Binding-site contacts:
Ligand atom C18 contacts residue YMM1 of chain 2.C at 0.1 Å.
Ligand atom O4 contacts residue YMM1 of chain 2.C at 0.1 Å (h-bond).
Ligand atom C21 contacts residue YMM1 of chain 2.C at 0.0 Å.
Ligand atom N2 contacts residue HIS168 of chain 2.A at 3.0 Å (h-bond).
Ligand atom C14 contacts residue CYS149 of chain 2.A at 1.8 Å (hydrophobic).
Ligand atom N2 contacts residue CYS149 of chain 2.A at 3.1 Å (h-bond).
Ligand atom O3 contacts residue HIS45 of chain 2.A at 2.7 Å (h-bond).
Ligand atom C3 contacts residue YMM1 of chain 2.C at 0.0 Å.
Ligand atom C2 contacts residue YMM1 of chain 2.C at 0.1 Å.
Ligand atom C22 contacts residue YMM1 of chain 2.C at 0.1 Å.
Ligand atom C9 contacts residue YMM1 of chain 2.C at 0.1 Å.
Ligand atom O5 contacts residue YMM1 of chain 2.C at 0.1 Å (h-bond).
Ligand atom C8 contacts residue CYS149 of chain 2.A at 2.7 Å (hydrophobic).
Ligand atom O2 contacts residue HIS167 of chain 2.A at 2.8 Å (h-bond).
Ligand atom C12 contacts residue YMM1 of chain 2.C at 0.1 Å.
Ligand atom N1 contacts residue YMM1 of chain 2.C at 0.1 Å (h-bond).
Ligand atom C5 contacts residue YMM1 of chain 2.C at 0.0 Å.
Ligand atom C23 contacts residue YMM1 of chain 2.C at 0.1 Å.
Ligand atom C8 contacts residue YMM1 of chain 2.C at 0.1 Å.
Ligand atom O3 contacts residue CYS149 of chain 2.A at 2.6 Å (h-bond).
Ligand atom N2 contacts residue YMM1 of chain 2.C at 0.2 Å (h-bond).
Ligand atom C7 contacts residue YMM1 of chain 2.C at 0.1 Å.
Ligand atom C17 contacts residue YMM1 of chain 2.C at 0.1 Å.
Ligand atom C16 contacts residue YMM1 of chain 2.C at 0.1 Å.
Ligand atom C1 contacts residue YMM1 of chain 2.C at 0.1 Å.
Ligand atom O1 contacts residue YMM1 of chain 2.C at 0.1 Å (h-bond).
Ligand atom C11 contacts residue YMM1 of chain 2.C at 0.2 Å.
Ligand atom C13 contacts residue YMM1 of chain 2.C at 0.1 Å.
Ligand atom N3 contacts residue YMM1 of chain 2.C at 0.2 Å (h-bond).
Ligand atom C10 contacts residue YMM1 of chain 2.C at 0.2 Å.
Ligand atom O1 contacts residue GLU170 of chain 2.A at 3.0 Å (salt-bridge).
Ligand atom O3 contacts residue YMM1 of chain 2.C at 1.4 Å.
Ligand atom C14 contacts residue YMM1 of chain 2.C at 0.1 Å.
Ligand atom O2 contacts residue YMM1 of chain 2.C at 0.3 Å (h-bond).
Ligand atom C19 contacts residue YMM1 of chain 2.C at 0.1 Å.
Ligand atom C4 contacts residue YMM1 of chain 2.C at 0.0 Å.
Ligand atom C20 contacts residue YMM1 of chain 2.C at 0.0 Å.
Ligand atom N1 contacts residue GLN193 of chain 2.A at 3.0 Å (h-bond).
Ligand atom C6 contacts residue YMM1 of chain 2.C at 0.0 Å.
Ligand atom C15 contacts residue YMM1 of chain 2.C at 0.1 Å.

This small molecule binds to this protein.
Small molecule (SMILES): CCCC1CCC(OC(=O)N[C@@H](CC(C)C)C(=O)N[C@@H](C[C@@H]2CCNC2=O)C(O)S(=O)(=O)O)CC1

Sequence of chain 2.A:
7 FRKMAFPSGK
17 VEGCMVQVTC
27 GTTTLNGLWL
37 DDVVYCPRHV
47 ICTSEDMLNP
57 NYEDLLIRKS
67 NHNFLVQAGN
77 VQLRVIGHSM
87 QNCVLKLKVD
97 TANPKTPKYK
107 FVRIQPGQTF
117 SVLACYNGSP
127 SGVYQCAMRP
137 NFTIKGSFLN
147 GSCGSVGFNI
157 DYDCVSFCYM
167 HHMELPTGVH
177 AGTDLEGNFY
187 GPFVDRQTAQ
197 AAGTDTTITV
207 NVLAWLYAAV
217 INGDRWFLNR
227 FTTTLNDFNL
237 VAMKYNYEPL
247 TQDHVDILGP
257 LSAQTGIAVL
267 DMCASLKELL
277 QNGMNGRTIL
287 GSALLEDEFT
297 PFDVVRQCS